This protein binds this small molecule.
Small molecule (SMILES): CCCCCCCC(=O)O

Sequence of chain 1.R:
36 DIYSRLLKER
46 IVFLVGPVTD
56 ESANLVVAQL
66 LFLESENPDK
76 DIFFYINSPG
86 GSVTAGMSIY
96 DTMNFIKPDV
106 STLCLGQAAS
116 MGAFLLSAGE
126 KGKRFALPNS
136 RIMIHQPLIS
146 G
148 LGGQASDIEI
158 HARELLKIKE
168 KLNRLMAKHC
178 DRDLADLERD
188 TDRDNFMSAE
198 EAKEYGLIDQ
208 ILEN

Binding-site contacts:
Ligand atom C4 contacts residue LEU41 of chain 1.S at 4.2 Å (hydrophobic).
Ligand atom C2 contacts residue ILE46 of chain 1.S at 3.9 Å (hydrophobic).
Ligand atom C2 contacts residue TYR80 of chain 1.S at 3.9 Å (hydrophobic).
Ligand atom C6 contacts residue GLU44 of chain 1.S at 4.3 Å.
Ligand atom C8 contacts residue SER70 of chain 1.R at 3.9 Å.
Ligand atom C5 contacts residue LEU41 of chain 1.S at 4.4 Å (hydrophobic).
Ligand atom C7 contacts residue SER70 of chain 1.R at 3.1 Å.
Ligand atom C8 contacts residue ARG40 of chain 1.S at 3.8 Å.
Ligand atom C2 contacts residue LEU66 of chain 1.R at 4.2 Å (hydrophobic).
Ligand atom O1 contacts residue LEU66 of chain 1.R at 4.1 Å.
Ligand atom C4 contacts residue ILE46 of chain 1.S at 4.0 Å (hydrophobic).
Ligand atom C5 contacts residue SER70 of chain 1.R at 4.0 Å.
Ligand atom C1 contacts residue TYR80 of chain 1.S at 3.8 Å (hydrophobic).
Ligand atom C2 contacts residue MP86 of chain 1.UA at 4.1 Å.
Ligand atom C3 contacts residue WFP1 of chain 1.UA at 3.9 Å.
Ligand atom C2 contacts residue ALO2 of chain 1.UA at 4.4 Å.
Ligand atom C1 contacts residue LEU66 of chain 1.R at 4.1 Å (hydrophobic).
Ligand atom C6 contacts residue SER70 of chain 1.R at 4.2 Å.
Ligand atom C2 contacts residue WFP1 of chain 1.UA at 2.6 Å.
Ligand atom O1 contacts residue ALO2 of chain 1.UA at 2.6 Å (h-bond).
Ligand atom C7 contacts residue ARG40 of chain 1.S at 4.3 Å.
Ligand atom C7 contacts residue PHE67 of chain 1.R at 4.1 Å (hydrophobic).
Ligand atom C8 contacts residue PHE67 of chain 1.R at 3.6 Å (hydrophobic).
Ligand atom C4 contacts residue LEU66 of chain 1.R at 4.3 Å (hydrophobic).
Ligand atom C3 contacts residue LEU66 of chain 1.R at 4.2 Å (hydrophobic).
Ligand atom C1 contacts residue WFP1 of chain 1.UA at 1.5 Å.
Ligand atom C1 contacts residue MP86 of chain 1.UA at 4.4 Å.
Ligand atom C7 contacts residue LEU66 of chain 1.R at 4.5 Å (hydrophobic).
Ligand atom C1 contacts residue ALO2 of chain 1.UA at 3.1 Å.
Ligand atom C8 contacts residue LEU41 of chain 1.S at 4.3 Å (hydrophobic).
Ligand atom C5 contacts residue LEU66 of chain 1.R at 4.1 Å (hydrophobic).
Ligand atom C6 contacts residue LEU41 of chain 1.S at 4.0 Å (hydrophobic).
Ligand atom O1 contacts residue WFP1 of chain 1.UA at 2.3 Å (h-bond).

Sequence of chain 1.UA:
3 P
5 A

Sequence of chain 1.S:
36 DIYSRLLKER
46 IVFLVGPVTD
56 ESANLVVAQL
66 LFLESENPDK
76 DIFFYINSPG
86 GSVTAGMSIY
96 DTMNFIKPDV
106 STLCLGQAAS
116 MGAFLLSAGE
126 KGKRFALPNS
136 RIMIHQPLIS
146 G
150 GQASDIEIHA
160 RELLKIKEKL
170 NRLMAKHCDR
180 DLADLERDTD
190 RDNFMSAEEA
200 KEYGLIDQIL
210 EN